Binding-site contacts:
Ligand atom N9 contacts residue ASN138 of chain 1.A at 4.1 Å.
Ligand atom N6 contacts residue MET185 of chain 1.A at 3.6 Å.
Ligand atom N3 contacts residue ARG19 of chain 1.A at 4.5 Å.
Ligand atom C2 contacts residue LEU40 of chain 1.A at 4.5 Å (hydrophobic).
Ligand atom N6 contacts residue TRP24 of chain 1.A at 3.9 Å.
Ligand atom N6 contacts residue LEU40 of chain 1.A at 3.9 Å.
Ligand atom N7 contacts residue LEU40 of chain 1.A at 3.8 Å.
Ligand atom C8 contacts residue ASN138 of chain 1.A at 4.0 Å.
Ligand atom C6 contacts residue LEU40 of chain 1.A at 3.6 Å (hydrophobic).
Ligand atom N1 contacts residue TRP24 of chain 1.A at 4.2 Å.
Ligand atom N1 contacts residue GLN182 of chain 1.A at 3.1 Å (h-bond).
Ligand atom C8 contacts residue GLU37 of chain 1.A at 3.4 Å.
Ligand atom C2 contacts residue ASP186 of chain 1.A at 4.5 Å.
Ligand atom C8 contacts residue MET185 of chain 1.A at 3.7 Å (hydrophobic).
Ligand atom C8 contacts residue LEU40 of chain 1.A at 3.8 Å (hydrophobic).
Ligand atom C6 contacts residue MET185 of chain 1.A at 3.8 Å (hydrophobic).
Ligand atom C2 contacts residue ARG19 of chain 1.A at 3.9 Å.
Ligand atom N3 contacts residue MET185 of chain 1.A at 4.4 Å.
Ligand atom C2 contacts residue VAL45 of chain 1.A at 4.2 Å (hydrophobic).
Ligand atom C4 contacts residue MET185 of chain 1.A at 4.0 Å (hydrophobic).
Ligand atom C5 contacts residue LEU40 of chain 1.A at 3.5 Å (hydrophobic).
Ligand atom N6 contacts residue GLU37 of chain 1.A at 3.0 Å (salt-bridge).
Ligand atom N3 contacts residue LEU40 of chain 1.A at 4.5 Å.
Ligand atom C2 contacts residue GLN182 of chain 1.A at 3.8 Å.
Ligand atom N6 contacts residue LEU128 of chain 1.A at 4.4 Å.
Ligand atom C5 contacts residue MET185 of chain 1.A at 3.5 Å (hydrophobic).
Ligand atom C4 contacts residue LEU40 of chain 1.A at 4.0 Å (hydrophobic).
Ligand atom N3 contacts residue VAL45 of chain 1.A at 4.4 Å.
Ligand atom N6 contacts residue GLN182 of chain 1.A at 3.2 Å (h-bond).
Ligand atom N7 contacts residue GLU37 of chain 1.A at 2.8 Å (salt-bridge).
Ligand atom N9 contacts residue MET185 of chain 1.A at 4.1 Å.
Ligand atom N9 contacts residue LEU40 of chain 1.A at 4.0 Å.
Ligand atom C6 contacts residue GLN182 of chain 1.A at 3.8 Å.
Ligand atom C6 contacts residue GLU37 of chain 1.A at 3.7 Å.
Ligand atom C5 contacts residue GLU37 of chain 1.A at 3.7 Å.
Ligand atom C6 contacts residue TRP24 of chain 1.A at 4.3 Å (hydrophobic).
Ligand atom C2 contacts residue MET185 of chain 1.A at 4.4 Å (hydrophobic).
Ligand atom N7 contacts residue MET185 of chain 1.A at 3.3 Å (h-bond).
Ligand atom N1 contacts residue LEU40 of chain 1.A at 4.1 Å.

This protein binds this small molecule.
Small molecule (SMILES): Nc1ncnc2[nH]cnc12

Sequence of chain 1.A:
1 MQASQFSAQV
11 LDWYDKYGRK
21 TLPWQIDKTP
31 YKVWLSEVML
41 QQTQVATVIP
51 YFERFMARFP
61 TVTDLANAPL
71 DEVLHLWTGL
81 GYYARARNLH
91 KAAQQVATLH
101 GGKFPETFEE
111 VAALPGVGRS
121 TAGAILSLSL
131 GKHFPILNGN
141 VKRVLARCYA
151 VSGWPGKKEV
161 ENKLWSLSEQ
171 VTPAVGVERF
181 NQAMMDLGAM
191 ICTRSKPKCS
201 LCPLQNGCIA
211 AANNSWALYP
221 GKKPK